This small molecule binds to this protein.
Small molecule (SMILES): Nc1ncnc2c1ncn2[C@@H]1O[C@H](CO[P](=O)(O)O[P](=O)(O)CP(=O)(O)O)[C@@H](O)[C@H]1O

Binding-site contacts:
Ligand atom N6 contacts residue THR66 of chain 2.A at 3.4 Å.
Ligand atom PB contacts residue MG1 of chain 2.D at 3.5 Å.
Ligand atom N6 contacts residue LEU83 of chain 2.A at 3.3 Å.
Ligand atom O2B contacts residue MG1 of chain 2.D at 2.2 Å.
Ligand atom O5' contacts residue SER130 of chain 2.A at 3.2 Å.
Ligand atom O1B contacts residue SER129 of chain 2.A at 3.2 Å (h-bond).
Ligand atom O2A contacts residue MG1 of chain 2.D at 2.8 Å.
Ligand atom O1G contacts residue ALA307 of chain 2.A at 3.0 Å.
Ligand atom N6 contacts residue SER117 of chain 2.A at 3.3 Å (h-bond).
Ligand atom C2 contacts residue PHE81 of chain 2.A at 3.4 Å (hydrophobic).
Ligand atom O1B contacts residue ALA128 of chain 2.A at 3.4 Å.
Ligand atom N6 contacts residue ASN119 of chain 2.A at 2.4 Å (h-bond).
Ligand atom O2' contacts residue GLN92 of chain 2.A at 2.8 Å (h-bond).
Ligand atom O2G contacts residue MG1 of chain 2.D at 2.1 Å.
Ligand atom N3 contacts residue PHE81 of chain 2.A at 3.4 Å.
Ligand atom PA contacts residue LYS95 of chain 2.A at 3.3 Å.
Ligand atom C3' contacts residue GLN92 of chain 2.A at 3.4 Å.
Ligand atom O2B contacts residue SER130 of chain 2.A at 3.0 Å.
Ligand atom N1 contacts residue GLY133 of chain 2.A at 3.6 Å.
Ligand atom O2G contacts residue SER215 of chain 2.A at 2.7 Å (h-bond).
Ligand atom PG contacts residue SER215 of chain 2.A at 3.3 Å.
Ligand atom N3 contacts residue VAL96 of chain 2.A at 3.2 Å.
Ligand atom C3B contacts residue ALA128 of chain 2.A at 3.6 Å (hydrophobic).
Ligand atom C6 contacts residue GLY133 of chain 2.A at 3.6 Å.
Ligand atom O2A contacts residue SER130 of chain 2.A at 3.2 Å (h-bond).
Ligand atom O3G contacts residue SER214 of chain 2.A at 3.7 Å.
Ligand atom PG contacts residue MG1 of chain 2.D at 3.5 Å.
Ligand atom O3G contacts residue SER215 of chain 2.A at 3.0 Å (h-bond).
Ligand atom N1 contacts residue SER117 of chain 2.A at 3.2 Å (h-bond).
Ligand atom O2A contacts residue DP61 of chain 2.B at 3.0 Å (h-bond).
Ligand atom O2A contacts residue LYS95 of chain 2.A at 2.6 Å (salt-bridge).
Ligand atom O2B contacts residue ALA128 of chain 2.A at 3.5 Å.
Ligand atom O2' contacts residue LYS95 of chain 2.A at 3.5 Å (salt-bridge).
Ligand atom O3' contacts residue GLN92 of chain 2.A at 2.8 Å (h-bond).
Ligand atom O5' contacts residue LYS95 of chain 2.A at 3.6 Å.
Ligand atom O1G contacts residue SER215 of chain 2.A at 3.6 Å.
Ligand atom O2G contacts residue DP61 of chain 2.B at 3.1 Å (h-bond).
Ligand atom C2' contacts residue GLN92 of chain 2.A at 3.0 Å.
Ligand atom O2' contacts residue VAL96 of chain 2.A at 3.6 Å (h-bond).
Ligand atom O1A contacts residue LYS95 of chain 2.A at 3.4 Å.

Sequence of chain 2.A:
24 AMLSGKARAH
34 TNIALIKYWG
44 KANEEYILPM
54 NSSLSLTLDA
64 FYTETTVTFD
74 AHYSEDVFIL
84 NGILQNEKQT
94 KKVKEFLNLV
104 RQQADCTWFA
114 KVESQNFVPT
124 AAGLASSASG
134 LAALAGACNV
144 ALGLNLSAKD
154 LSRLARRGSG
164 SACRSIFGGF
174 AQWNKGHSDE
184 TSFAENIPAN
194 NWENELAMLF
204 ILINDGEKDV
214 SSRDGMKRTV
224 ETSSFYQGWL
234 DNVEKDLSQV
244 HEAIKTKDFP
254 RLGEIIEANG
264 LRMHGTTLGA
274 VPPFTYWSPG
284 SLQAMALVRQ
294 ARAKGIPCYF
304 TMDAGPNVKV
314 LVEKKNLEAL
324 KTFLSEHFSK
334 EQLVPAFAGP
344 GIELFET